Sequence of chain 1.A:
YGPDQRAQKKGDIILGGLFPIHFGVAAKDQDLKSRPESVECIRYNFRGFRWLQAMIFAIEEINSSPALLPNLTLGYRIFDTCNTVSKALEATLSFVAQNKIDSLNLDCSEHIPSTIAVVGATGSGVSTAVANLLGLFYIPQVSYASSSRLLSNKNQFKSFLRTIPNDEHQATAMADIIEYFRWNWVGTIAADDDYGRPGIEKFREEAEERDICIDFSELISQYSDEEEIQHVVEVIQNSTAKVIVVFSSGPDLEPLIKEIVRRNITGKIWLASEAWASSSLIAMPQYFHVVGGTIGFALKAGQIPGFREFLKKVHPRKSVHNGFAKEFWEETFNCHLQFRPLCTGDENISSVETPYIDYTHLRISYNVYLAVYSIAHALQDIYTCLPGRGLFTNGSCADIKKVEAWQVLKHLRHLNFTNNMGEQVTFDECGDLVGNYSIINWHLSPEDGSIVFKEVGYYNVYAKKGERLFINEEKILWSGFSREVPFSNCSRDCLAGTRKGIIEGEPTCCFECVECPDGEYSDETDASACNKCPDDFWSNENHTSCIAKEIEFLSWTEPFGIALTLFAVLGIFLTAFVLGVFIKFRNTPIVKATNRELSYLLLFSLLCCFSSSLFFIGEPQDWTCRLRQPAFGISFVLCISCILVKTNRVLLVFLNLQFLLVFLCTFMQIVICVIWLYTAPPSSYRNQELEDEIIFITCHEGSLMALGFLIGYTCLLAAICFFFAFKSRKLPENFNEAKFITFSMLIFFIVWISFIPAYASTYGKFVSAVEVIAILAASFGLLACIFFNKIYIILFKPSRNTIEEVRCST

A small-molecule ligand and the protein it binds are described below.
Small molecule (SMILES): CC(=O)N[C@@H]1[C@@H](O)[C@H](O)[C@@H](CO)O[C@H]1O

Binding-site contacts:
Ligand atom C6 contacts residue ASN520 of chain 1.A at 3.8 Å.
Ligand atom C7 contacts residue TYR522 of chain 1.A at 3.9 Å (hydrophobic).
Ligand atom C4 contacts residue ASN496 of chain 1.A at 4.2 Å.
Ligand atom O7 contacts residue ASN496 of chain 1.A at 4.1 Å.
Ligand atom C2 contacts residue ASN496 of chain 1.A at 2.5 Å.
Ligand atom C1 contacts residue TYR522 of chain 1.A at 4.3 Å (hydrophobic).
Ligand atom C8 contacts residue GLU483 of chain 1.A at 4.1 Å.
Ligand atom N2 contacts residue ASN496 of chain 1.A at 3.0 Å (h-bond).
Ligand atom C1 contacts residue ASN520 of chain 1.A at 3.9 Å.
Ligand atom C7 contacts residue ASN496 of chain 1.A at 3.8 Å.
Ligand atom O7 contacts residue TYR522 of chain 1.A at 3.1 Å.
Ligand atom C3 contacts residue ASN496 of chain 1.A at 3.8 Å.
Ligand atom O5 contacts residue ASN520 of chain 1.A at 3.5 Å (h-bond).
Ligand atom C6 contacts residue TYR518 of chain 1.A at 3.7 Å (hydrophobic).
Ligand atom C5 contacts residue ASN520 of chain 1.A at 3.6 Å.
Ligand atom C1 contacts residue ASN496 of chain 1.A at 1.4 Å.
Ligand atom O5 contacts residue ASN496 of chain 1.A at 2.3 Å (h-bond).
Ligand atom O6 contacts residue TYR518 of chain 1.A at 3.8 Å.
Ligand atom C5 contacts residue ASN496 of chain 1.A at 3.6 Å.
Ligand atom C8 contacts residue LYS331 of chain 1.A at 3.6 Å.
Ligand atom C7 contacts residue LYS331 of chain 1.A at 4.4 Å.
Ligand atom N2 contacts residue LYS331 of chain 1.A at 4.0 Å.